This protein binds this small molecule.
Small molecule (SMILES): O=C([O-])C(=O)[O-]

Sequence of chain 1.G:
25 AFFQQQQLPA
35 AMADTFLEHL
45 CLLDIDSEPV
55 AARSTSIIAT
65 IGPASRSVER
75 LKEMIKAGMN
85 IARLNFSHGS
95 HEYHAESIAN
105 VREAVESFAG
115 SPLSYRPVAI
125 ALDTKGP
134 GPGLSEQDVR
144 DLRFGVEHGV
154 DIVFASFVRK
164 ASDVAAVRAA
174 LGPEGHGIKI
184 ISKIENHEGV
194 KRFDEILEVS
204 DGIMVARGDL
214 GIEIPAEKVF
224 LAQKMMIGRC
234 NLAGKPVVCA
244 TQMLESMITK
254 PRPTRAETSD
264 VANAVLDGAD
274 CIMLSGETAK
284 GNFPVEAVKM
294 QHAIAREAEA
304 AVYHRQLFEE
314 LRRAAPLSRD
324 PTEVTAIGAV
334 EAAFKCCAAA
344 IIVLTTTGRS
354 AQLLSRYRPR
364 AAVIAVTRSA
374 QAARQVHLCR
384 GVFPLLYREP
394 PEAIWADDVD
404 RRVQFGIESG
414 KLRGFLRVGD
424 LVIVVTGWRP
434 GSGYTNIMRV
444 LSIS

Binding-site contacts:
Ligand atom C1 contacts residue THR244 of chain 1.G at 3.7 Å.
Ligand atom C1 contacts residue MG1 of chain 1.MA at 2.8 Å.
Ligand atom C2 contacts residue MG1 of chain 1.MA at 2.7 Å.
Ligand atom C1 contacts residue ARG210 of chain 1.G at 4.5 Å.
Ligand atom O1 contacts residue GLY211 of chain 1.G at 3.8 Å.
Ligand atom O4 contacts residue MET276 of chain 1.G at 4.2 Å.
Ligand atom C2 contacts residue ASP212 of chain 1.G at 4.4 Å.
Ligand atom O4 contacts residue ALA209 of chain 1.G at 4.0 Å.
Ligand atom O4 contacts residue LYS186 of chain 1.G at 3.6 Å.
Ligand atom O3 contacts residue ARG210 of chain 1.G at 3.6 Å (salt-bridge).
Ligand atom C2 contacts residue ALA209 of chain 1.G at 3.8 Å (hydrophobic).
Ligand atom O4 contacts residue THR244 of chain 1.G at 3.5 Å (h-bond).
Ligand atom O2 contacts residue MG1 of chain 1.MA at 2.0 Å.
Ligand atom O3 contacts residue ASP212 of chain 1.G at 3.8 Å.
Ligand atom C1 contacts residue ALA209 of chain 1.G at 3.5 Å (hydrophobic).
Ligand atom O4 contacts residue MET207 of chain 1.G at 4.2 Å.
Ligand atom O1 contacts residue ALA209 of chain 1.G at 3.8 Å.
Ligand atom C1 contacts residue GLY211 of chain 1.G at 3.8 Å.
Ligand atom O4 contacts residue MG1 of chain 1.MA at 4.0 Å.
Ligand atom O2 contacts residue ASP212 of chain 1.G at 3.9 Å.
Ligand atom O4 contacts residue ARG87 of chain 1.G at 4.2 Å.
Ligand atom O2 contacts residue LYS186 of chain 1.G at 2.9 Å (salt-bridge).
Ligand atom O1 contacts residue GLU188 of chain 1.G at 2.8 Å (salt-bridge).
Ligand atom C1 contacts residue GLU188 of chain 1.G at 3.5 Å.
Ligand atom C2 contacts residue LYS186 of chain 1.G at 3.5 Å.
Ligand atom O2 contacts residue GLU188 of chain 1.G at 3.3 Å (salt-bridge).
Ligand atom O3 contacts residue ALA209 of chain 1.G at 3.3 Å.
Ligand atom O1 contacts residue ASP212 of chain 1.G at 2.7 Å (salt-bridge).
Ligand atom O3 contacts residue THR244 of chain 1.G at 2.7 Å (h-bond).
Ligand atom O3 contacts residue GLY211 of chain 1.G at 2.9 Å (h-bond).
Ligand atom O2 contacts residue ALA209 of chain 1.G at 4.4 Å.
Ligand atom O1 contacts residue MG1 of chain 1.MA at 2.1 Å.
Ligand atom C2 contacts residue GLU188 of chain 1.G at 3.7 Å.
Ligand atom C2 contacts residue THR244 of chain 1.G at 4.1 Å.
Ligand atom O3 contacts residue MG1 of chain 1.MA at 4.0 Å.
Ligand atom C1 contacts residue ASP212 of chain 1.G at 3.7 Å.